This protein binds this small molecule.
Small molecule (SMILES): CC(=O)N[C@@H]1[C@@H](O)[C@H](O)[C@@H](CO)O[C@H]1O

Binding-site contacts:
Ligand atom C8 contacts residue GLU121 of chain 1.B at 3.9 Å.
Ligand atom C2 contacts residue ASN154 of chain 1.B at 2.5 Å.
Ligand atom N2 contacts residue ASN154 of chain 1.B at 2.9 Å (h-bond).
Ligand atom O7 contacts residue ASN154 of chain 1.B at 4.2 Å.
Ligand atom C4 contacts residue ASN154 of chain 1.B at 4.2 Å.
Ligand atom C1 contacts residue ASN154 of chain 1.B at 1.4 Å.
Ligand atom C5 contacts residue ASN154 of chain 1.B at 3.7 Å.
Ligand atom O5 contacts residue ASN154 of chain 1.B at 2.4 Å (h-bond).
Ligand atom C7 contacts residue GLU121 of chain 1.B at 4.5 Å.
Ligand atom O7 contacts residue LYS102 of chain 1.B at 4.1 Å.
Ligand atom C3 contacts residue ASN154 of chain 1.B at 3.8 Å.
Ligand atom C7 contacts residue ASN154 of chain 1.B at 3.7 Å.
Ligand atom C8 contacts residue SER101 of chain 1.B at 4.2 Å.

Sequence of chain 1.B:
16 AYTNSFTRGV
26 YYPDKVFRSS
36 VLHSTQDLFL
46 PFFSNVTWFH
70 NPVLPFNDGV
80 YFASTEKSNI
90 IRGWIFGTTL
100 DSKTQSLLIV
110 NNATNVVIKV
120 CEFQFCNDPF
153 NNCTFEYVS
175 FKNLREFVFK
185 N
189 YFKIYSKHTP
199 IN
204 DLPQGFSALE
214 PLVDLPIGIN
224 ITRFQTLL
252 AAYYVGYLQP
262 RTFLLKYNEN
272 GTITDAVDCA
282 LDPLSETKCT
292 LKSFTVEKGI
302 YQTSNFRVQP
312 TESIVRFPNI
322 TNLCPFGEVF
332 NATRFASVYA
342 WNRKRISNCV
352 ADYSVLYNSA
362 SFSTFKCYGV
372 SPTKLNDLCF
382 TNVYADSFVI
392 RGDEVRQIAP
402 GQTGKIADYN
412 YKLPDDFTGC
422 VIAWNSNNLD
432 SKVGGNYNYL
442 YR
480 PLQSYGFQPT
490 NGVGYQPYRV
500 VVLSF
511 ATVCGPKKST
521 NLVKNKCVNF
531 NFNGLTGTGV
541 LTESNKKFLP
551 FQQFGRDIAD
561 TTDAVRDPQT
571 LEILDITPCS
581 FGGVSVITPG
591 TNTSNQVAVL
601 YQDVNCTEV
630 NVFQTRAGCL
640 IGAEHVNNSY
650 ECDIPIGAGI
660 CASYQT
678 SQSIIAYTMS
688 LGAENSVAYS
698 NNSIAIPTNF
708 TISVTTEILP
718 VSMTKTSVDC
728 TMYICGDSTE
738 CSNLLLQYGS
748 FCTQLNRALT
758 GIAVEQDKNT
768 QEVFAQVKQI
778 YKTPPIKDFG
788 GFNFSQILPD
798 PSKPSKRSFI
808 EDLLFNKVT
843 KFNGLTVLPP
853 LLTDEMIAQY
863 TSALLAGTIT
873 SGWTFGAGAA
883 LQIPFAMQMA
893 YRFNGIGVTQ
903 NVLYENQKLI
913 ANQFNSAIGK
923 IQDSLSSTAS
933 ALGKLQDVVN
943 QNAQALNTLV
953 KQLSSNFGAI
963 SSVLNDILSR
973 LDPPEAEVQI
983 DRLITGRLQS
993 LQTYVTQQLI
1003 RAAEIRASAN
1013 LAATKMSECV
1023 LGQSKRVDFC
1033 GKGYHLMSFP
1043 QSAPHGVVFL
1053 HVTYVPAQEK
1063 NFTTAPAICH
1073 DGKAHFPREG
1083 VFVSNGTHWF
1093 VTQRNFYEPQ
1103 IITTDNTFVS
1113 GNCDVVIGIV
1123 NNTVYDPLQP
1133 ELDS